Sequence of chain 18.E:
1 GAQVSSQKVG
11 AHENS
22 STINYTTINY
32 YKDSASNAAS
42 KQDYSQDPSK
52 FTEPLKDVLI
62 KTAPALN

Binding-site contacts:
Ligand atom N contacts residue VAL4 of chain 18.E at 3.0 Å (h-bond).
Ligand atom CB contacts residue VAL4 of chain 18.E at 4.2 Å (hydrophobic).
Ligand atom CD contacts residue VAL4 of chain 18.E at 3.8 Å (hydrophobic).
Ligand atom C contacts residue VAL4 of chain 18.E at 4.5 Å (hydrophobic).
Ligand atom C contacts residue ALA2 of chain 18.E at 4.2 Å (hydrophobic).
Ligand atom C contacts residue ALA2 of chain 18.E at 3.6 Å (hydrophobic).
Ligand atom CG2 contacts residue GLN3 of chain 18.E at 3.9 Å.
Ligand atom O contacts residue GLN3 of chain 18.E at 3.0 Å (h-bond).
Ligand atom CG2 contacts residue SER5 of chain 18.E at 3.2 Å.
Ligand atom CB contacts residue ALA2 of chain 18.E at 4.0 Å (hydrophobic).
Ligand atom CA contacts residue VAL4 of chain 18.E at 4.0 Å (hydrophobic).
Ligand atom N contacts residue VAL4 of chain 18.E at 4.1 Å.
Ligand atom OE1 contacts residue VAL4 of chain 18.E at 3.3 Å (h-bond).
Ligand atom OG contacts residue GLN3 of chain 18.E at 3.3 Å (h-bond).
Ligand atom N contacts residue ALA2 of chain 18.E at 2.8 Å (h-bond).
Ligand atom CG1 contacts residue GLN3 of chain 18.E at 3.0 Å.
Ligand atom C contacts residue VAL4 of chain 18.E at 3.5 Å (hydrophobic).
Ligand atom CA contacts residue ALA2 of chain 18.E at 3.4 Å (hydrophobic).
Ligand atom CA contacts residue ALA2 of chain 18.E at 3.8 Å (hydrophobic).
Ligand atom O contacts residue VAL4 of chain 18.E at 4.4 Å.
Ligand atom CB contacts residue VAL4 of chain 18.E at 4.0 Å (hydrophobic).
Ligand atom O contacts residue VAL4 of chain 18.E at 4.2 Å.
Ligand atom C contacts residue GLN3 of chain 18.E at 3.8 Å.
Ligand atom CA contacts residue VAL4 of chain 18.E at 3.5 Å (hydrophobic).
Ligand atom CB contacts residue ALA2 of chain 18.E at 3.5 Å (hydrophobic).
Ligand atom N contacts residue GLN3 of chain 18.E at 4.5 Å.
Ligand atom OE2 contacts residue VAL4 of chain 18.E at 3.6 Å.
Ligand atom CG2 contacts residue VAL4 of chain 18.E at 3.4 Å (hydrophobic).
Ligand atom N contacts residue ALA2 of chain 18.E at 4.3 Å.
Ligand atom CA contacts residue GLN3 of chain 18.E at 4.3 Å.
Ligand atom CG2 contacts residue ALA2 of chain 18.E at 4.3 Å (hydrophobic).
Ligand atom CB contacts residue GLN3 of chain 18.E at 4.1 Å.
Ligand atom C contacts residue VAL4 of chain 18.E at 4.4 Å (hydrophobic).
Ligand atom CB contacts residue GLN3 of chain 18.E at 3.6 Å.

This small molecule binds to this protein.
Small molecule (SMILES): CC[C@H](C)[C@H](N)C(=O)N[C@@H](CO)C(=O)N[C@@H](CCC(=O)O)C(=O)N[C@H](C=O)C(C)C